Sequence of chain 1.A:
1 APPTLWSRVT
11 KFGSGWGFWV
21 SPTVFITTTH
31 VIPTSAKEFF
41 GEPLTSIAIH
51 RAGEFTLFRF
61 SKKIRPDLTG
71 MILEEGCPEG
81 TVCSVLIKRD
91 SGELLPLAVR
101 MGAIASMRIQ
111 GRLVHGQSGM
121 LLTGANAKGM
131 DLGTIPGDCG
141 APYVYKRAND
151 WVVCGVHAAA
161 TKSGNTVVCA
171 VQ

This protein binds this small molecule.
Small molecule (SMILES): CS(=O)(=O)NCCc1ccccc1

Binding-site contacts:
Ligand atom C07 contacts residue ILE64 of chain 1.A at 3.6 Å (hydrophobic).
Ligand atom C11 contacts residue ARG65 of chain 1.A at 3.6 Å.
Ligand atom O04 contacts residue GLY41 of chain 1.A at 4.5 Å.
Ligand atom C12 contacts residue PHE40 of chain 1.A at 3.8 Å (hydrophobic).
Ligand atom C13 contacts residue ILE64 of chain 1.A at 3.9 Å (hydrophobic).
Ligand atom C13 contacts residue TRP19 of chain 1.A at 4.3 Å (hydrophobic).
Ligand atom C08 contacts residue ARG65 of chain 1.A at 3.8 Å.
Ligand atom C12 contacts residue THR10 of chain 1.A at 4.2 Å.
Ligand atom C06 contacts residue PHE40 of chain 1.A at 4.5 Å (hydrophobic).
Ligand atom C01 contacts residue PHE40 of chain 1.A at 3.1 Å (hydrophobic).
Ligand atom C01 contacts residue GLY41 of chain 1.A at 4.5 Å.
Ligand atom C06 contacts residue ILE64 of chain 1.A at 4.2 Å (hydrophobic).
Ligand atom C12 contacts residue TRP19 of chain 1.A at 3.7 Å (hydrophobic).
Ligand atom C11 contacts residue TRP19 of chain 1.A at 4.2 Å (hydrophobic).
Ligand atom C09 contacts residue ARG65 of chain 1.A at 3.8 Å.
Ligand atom O04 contacts residue PHE40 of chain 1.A at 4.1 Å.
Ligand atom C12 contacts residue ARG65 of chain 1.A at 3.9 Å.
Ligand atom C13 contacts residue PHE40 of chain 1.A at 3.6 Å (hydrophobic).
Ligand atom C11 contacts residue THR10 of chain 1.A at 3.9 Å.
Ligand atom C13 contacts residue ARG65 of chain 1.A at 4.0 Å.
Ligand atom C10 contacts residue ARG65 of chain 1.A at 3.8 Å.
Ligand atom S02 contacts residue PHE40 of chain 1.A at 4.5 Å.
Ligand atom C08 contacts residue ILE64 of chain 1.A at 4.3 Å (hydrophobic).